Binding-site contacts:
Ligand atom C2 contacts residue ASN613 of chain 1.B at 2.4 Å.
Ligand atom C4 contacts residue ASN613 of chain 1.B at 4.2 Å.
Ligand atom C1 contacts residue THR615 of chain 1.B at 4.0 Å.
Ligand atom O5 contacts residue THR615 of chain 1.B at 3.2 Å.
Ligand atom C5 contacts residue ASN613 of chain 1.B at 3.7 Å.
Ligand atom C7 contacts residue ASN613 of chain 1.B at 3.1 Å.
Ligand atom O7 contacts residue ASN613 of chain 1.B at 3.1 Å (h-bond).
Ligand atom C5 contacts residue THR615 of chain 1.B at 4.2 Å.
Ligand atom O5 contacts residue ASN613 of chain 1.B at 2.4 Å (h-bond).
Ligand atom N2 contacts residue ASN613 of chain 1.B at 2.8 Å (h-bond).
Ligand atom C3 contacts residue ASN613 of chain 1.B at 3.8 Å.
Ligand atom C6 contacts residue THR615 of chain 1.B at 4.0 Å.
Ligand atom C8 contacts residue ASN613 of chain 1.B at 4.3 Å.
Ligand atom C1 contacts residue ASN613 of chain 1.B at 1.4 Å.

Sequence of chain 1.B:
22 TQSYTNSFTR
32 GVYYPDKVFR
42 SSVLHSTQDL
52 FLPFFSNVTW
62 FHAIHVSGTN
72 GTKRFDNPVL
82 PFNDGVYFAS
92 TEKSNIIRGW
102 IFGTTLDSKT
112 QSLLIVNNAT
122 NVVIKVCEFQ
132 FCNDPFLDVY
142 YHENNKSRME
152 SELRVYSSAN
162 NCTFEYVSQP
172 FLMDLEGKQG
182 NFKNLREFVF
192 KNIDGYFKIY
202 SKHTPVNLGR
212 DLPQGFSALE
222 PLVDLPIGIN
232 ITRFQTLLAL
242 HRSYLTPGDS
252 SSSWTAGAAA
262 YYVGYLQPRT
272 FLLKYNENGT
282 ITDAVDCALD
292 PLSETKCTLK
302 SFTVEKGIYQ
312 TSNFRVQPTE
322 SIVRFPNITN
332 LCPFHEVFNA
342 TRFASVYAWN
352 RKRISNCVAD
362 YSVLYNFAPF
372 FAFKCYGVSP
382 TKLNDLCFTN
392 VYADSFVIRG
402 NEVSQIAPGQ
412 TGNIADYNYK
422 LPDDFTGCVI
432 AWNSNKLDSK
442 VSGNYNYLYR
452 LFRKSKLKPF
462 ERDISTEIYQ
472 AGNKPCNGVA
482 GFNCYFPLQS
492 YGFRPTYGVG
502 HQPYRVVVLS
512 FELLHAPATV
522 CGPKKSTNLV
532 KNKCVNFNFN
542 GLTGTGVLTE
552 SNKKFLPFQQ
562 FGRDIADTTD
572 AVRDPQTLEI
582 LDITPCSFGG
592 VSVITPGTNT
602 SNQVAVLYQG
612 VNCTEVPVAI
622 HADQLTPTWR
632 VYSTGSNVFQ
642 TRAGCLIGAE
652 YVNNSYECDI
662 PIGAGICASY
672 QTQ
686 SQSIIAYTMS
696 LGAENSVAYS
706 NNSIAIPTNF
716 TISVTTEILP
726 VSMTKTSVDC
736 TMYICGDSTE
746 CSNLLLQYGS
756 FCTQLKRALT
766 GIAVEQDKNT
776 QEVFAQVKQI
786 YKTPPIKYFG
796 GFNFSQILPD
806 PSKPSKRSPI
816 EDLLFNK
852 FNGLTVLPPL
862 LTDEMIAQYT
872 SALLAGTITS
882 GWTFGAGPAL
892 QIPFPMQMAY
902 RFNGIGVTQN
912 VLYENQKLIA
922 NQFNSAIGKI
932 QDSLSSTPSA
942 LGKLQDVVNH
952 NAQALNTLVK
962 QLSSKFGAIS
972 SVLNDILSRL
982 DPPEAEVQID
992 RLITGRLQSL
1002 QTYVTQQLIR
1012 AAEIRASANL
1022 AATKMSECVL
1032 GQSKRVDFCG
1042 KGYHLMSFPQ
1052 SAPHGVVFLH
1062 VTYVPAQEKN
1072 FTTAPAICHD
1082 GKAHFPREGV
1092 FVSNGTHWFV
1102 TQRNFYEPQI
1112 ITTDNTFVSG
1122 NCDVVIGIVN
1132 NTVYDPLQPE

The protein below binds the small molecule below.
Small molecule (SMILES): CC(=O)N[C@@H]1[C@@H](O)[C@H](O)[C@@H](CO)O[C@H]1O